A protein and the small-molecule ligand that binds it are described below.
Small molecule (SMILES): CC(=O)N[C@H]1[C@H](O[C@H]2[C@H](O)[C@@H](NC(C)=O)CO[C@@H]2CO)O[C@H](CO)[C@@H](O[C@@H]2O[C@H](CO[C@H]3O[C@H](CO)[C@@H](O)[C@H](O[C@H]4O[C@H](CO)[C@@H](O)[C@H](O)[C@@H]4O)[C@@H]3O)[C@@H](O)[C@H](O[C@H]3O[C@H](CO)[C@@H](O)[C@H](O)[C@@H]3O)[C@@H]2O)[C@@H]1O

Binding-site contacts:
Ligand atom C8 contacts residue ARG217 of chain 1.B at 4.1 Å.
Ligand atom O3 contacts residue ARG221 of chain 1.B at 3.9 Å.
Ligand atom C8 contacts residue SER236 of chain 1.B at 4.1 Å.
Ligand atom O5 contacts residue SER220 of chain 1.B at 3.6 Å (h-bond).
Ligand atom O7 contacts residue ARG221 of chain 1.B at 2.7 Å (salt-bridge).
Ligand atom C8 contacts residue PHE237 of chain 1.B at 3.4 Å (hydrophobic).
Ligand atom O6 contacts residue SER220 of chain 1.B at 4.1 Å.
Ligand atom C7 contacts residue ARG217 of chain 1.B at 4.2 Å.
Ligand atom O3 contacts residue SER236 of chain 1.B at 4.2 Å.
Ligand atom C3 contacts residue SER236 of chain 1.B at 3.9 Å.
Ligand atom C5 contacts residue ASN174 of chain 1.B at 3.5 Å.
Ligand atom C1 contacts residue SER220 of chain 1.B at 3.9 Å.
Ligand atom O6 contacts residue ARG217 of chain 1.B at 2.5 Å (salt-bridge).
Ligand atom C8 contacts residue GLU215 of chain 1.B at 3.9 Å.
Ligand atom O7 contacts residue ARG238 of chain 1.B at 3.7 Å.
Ligand atom C6 contacts residue ARG217 of chain 1.B at 3.9 Å.
Ligand atom O5 contacts residue VAL219 of chain 1.B at 4.0 Å.
Ligand atom O5 contacts residue VAL219 of chain 1.B at 4.0 Å.
Ligand atom C4 contacts residue VAL219 of chain 1.B at 4.2 Å (hydrophobic).
Ligand atom O3 contacts residue VAL219 of chain 1.B at 3.8 Å.
Ligand atom O3 contacts residue ARG217 of chain 1.B at 3.4 Å (salt-bridge).
Ligand atom C7 contacts residue PHE237 of chain 1.B at 4.1 Å (hydrophobic).
Ligand atom C5 contacts residue VAL219 of chain 1.B at 4.2 Å (hydrophobic).
Ligand atom C1 contacts residue ARG221 of chain 1.B at 3.8 Å.
Ligand atom N2 contacts residue ASN174 of chain 1.B at 3.2 Å (h-bond).
Ligand atom C8 contacts residue ARG221 of chain 1.B at 3.4 Å.
Ligand atom O7 contacts residue VAL219 of chain 1.B at 4.1 Å.
Ligand atom N2 contacts residue PHE237 of chain 1.B at 3.8 Å.
Ligand atom N2 contacts residue SER236 of chain 1.B at 4.1 Å.
Ligand atom C6 contacts residue ARG221 of chain 1.B at 3.9 Å.
Ligand atom O7 contacts residue ARG217 of chain 1.B at 3.2 Å (salt-bridge).
Ligand atom C3 contacts residue ASN174 of chain 1.B at 3.9 Å.
Ligand atom C1 contacts residue ASN174 of chain 1.B at 1.4 Å.
Ligand atom O6 contacts residue SER220 of chain 1.B at 4.2 Å.
Ligand atom C8 contacts residue ARG238 of chain 1.B at 3.5 Å.
Ligand atom C7 contacts residue ARG238 of chain 1.B at 4.0 Å.
Ligand atom C2 contacts residue ASN174 of chain 1.B at 2.6 Å.
Ligand atom C6 contacts residue SER220 of chain 1.B at 3.4 Å.
Ligand atom O5 contacts residue ASN174 of chain 1.B at 2.2 Å (h-bond).
Ligand atom C7 contacts residue ARG221 of chain 1.B at 3.6 Å.

Sequence of chain 1.B:
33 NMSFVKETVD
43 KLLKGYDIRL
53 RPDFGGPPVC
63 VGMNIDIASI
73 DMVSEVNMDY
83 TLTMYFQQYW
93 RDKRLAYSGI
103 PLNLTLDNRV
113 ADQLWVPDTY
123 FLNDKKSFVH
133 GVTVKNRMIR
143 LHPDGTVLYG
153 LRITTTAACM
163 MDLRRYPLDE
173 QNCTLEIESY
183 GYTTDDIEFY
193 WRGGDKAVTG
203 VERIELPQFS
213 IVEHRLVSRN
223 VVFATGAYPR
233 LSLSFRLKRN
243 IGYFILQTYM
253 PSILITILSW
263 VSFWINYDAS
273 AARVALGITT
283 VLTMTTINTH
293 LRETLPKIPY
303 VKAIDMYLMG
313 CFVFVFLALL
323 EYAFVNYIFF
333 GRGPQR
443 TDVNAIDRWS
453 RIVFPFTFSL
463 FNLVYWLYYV